Sequence of chain 2.A:
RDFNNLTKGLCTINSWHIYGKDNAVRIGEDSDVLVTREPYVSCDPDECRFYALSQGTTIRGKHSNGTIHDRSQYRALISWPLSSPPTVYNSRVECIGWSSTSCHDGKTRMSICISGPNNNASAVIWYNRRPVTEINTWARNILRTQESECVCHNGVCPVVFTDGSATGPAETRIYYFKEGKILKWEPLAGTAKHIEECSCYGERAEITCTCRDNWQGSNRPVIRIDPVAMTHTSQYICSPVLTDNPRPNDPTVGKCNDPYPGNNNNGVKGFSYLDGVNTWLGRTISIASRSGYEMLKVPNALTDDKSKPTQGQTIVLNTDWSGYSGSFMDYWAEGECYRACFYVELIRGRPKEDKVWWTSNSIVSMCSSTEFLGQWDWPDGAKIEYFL

A protein and the small-molecule ligand that binds it are described below.
Small molecule (SMILES): CC(=O)N[C@H]1[C@H](O[C@H]2[C@H](O)[C@@H](NC(C)=O)CO[C@@H]2CO)O[C@H](CO)[C@@H](O)[C@@H]1O

Binding-site contacts:
Ligand atom C7 contacts residue ASN5 of chain 2.A at 3.7 Å.
Ligand atom O5 contacts residue ASN5 of chain 2.A at 2.4 Å (h-bond).
Ligand atom N2 contacts residue ASN5 of chain 2.A at 2.8 Å (h-bond).
Ligand atom C1 contacts residue ASN5 of chain 2.A at 1.4 Å.
Ligand atom C2 contacts residue PHE3 of chain 2.A at 3.8 Å (hydrophobic).
Ligand atom C3 contacts residue ASN5 of chain 2.A at 3.8 Å.
Ligand atom N2 contacts residue ASP2 of chain 2.A at 3.7 Å.
Ligand atom C3 contacts residue PHE3 of chain 2.A at 4.4 Å (hydrophobic).
Ligand atom C3 contacts residue ASP2 of chain 2.A at 4.2 Å.
Ligand atom C6 contacts residue ASP2 of chain 2.A at 3.4 Å.
Ligand atom O5 contacts residue ASP2 of chain 2.A at 3.6 Å (salt-bridge).
Ligand atom C4 contacts residue ASN5 of chain 2.A at 4.2 Å.
Ligand atom C1 contacts residue PHE3 of chain 2.A at 3.8 Å (hydrophobic).
Ligand atom C4 contacts residue ASN154 of chain 2.A at 4.4 Å.
Ligand atom C5 contacts residue ASN5 of chain 2.A at 3.6 Å.
Ligand atom C5 contacts residue ASP2 of chain 2.A at 4.2 Å.
Ligand atom C6 contacts residue ASN154 of chain 2.A at 3.9 Å.
Ligand atom O3 contacts residue ASP2 of chain 2.A at 3.2 Å.
Ligand atom C5 contacts residue ASN154 of chain 2.A at 3.4 Å.
Ligand atom C8 contacts residue ASP2 of chain 2.A at 3.7 Å.
Ligand atom C8 contacts residue PHE3 of chain 2.A at 3.4 Å (hydrophobic).
Ligand atom C7 contacts residue ASP2 of chain 2.A at 3.8 Å.
Ligand atom C7 contacts residue PHE3 of chain 2.A at 3.6 Å (hydrophobic).
Ligand atom C1 contacts residue ASN154 of chain 2.A at 4.0 Å.
Ligand atom O6 contacts residue ASP2 of chain 2.A at 2.8 Å (salt-bridge).
Ligand atom O7 contacts residue ASN154 of chain 2.A at 4.4 Å.
Ligand atom O7 contacts residue ASP2 of chain 2.A at 4.5 Å.
Ligand atom O4 contacts residue ASN154 of chain 2.A at 4.4 Å.
Ligand atom O7 contacts residue ASN5 of chain 2.A at 4.2 Å.
Ligand atom C2 contacts residue ASN5 of chain 2.A at 2.5 Å.
Ligand atom N2 contacts residue PHE3 of chain 2.A at 2.8 Å (h-bond).
Ligand atom O5 contacts residue ASN154 of chain 2.A at 3.8 Å.